The protein below binds the small molecule below.
Small molecule (SMILES): CCN(CC)CCNC(=O)CSc1nc(N)c2c3c(sc2n1)CCCC3

Sequence of chain 6.A:
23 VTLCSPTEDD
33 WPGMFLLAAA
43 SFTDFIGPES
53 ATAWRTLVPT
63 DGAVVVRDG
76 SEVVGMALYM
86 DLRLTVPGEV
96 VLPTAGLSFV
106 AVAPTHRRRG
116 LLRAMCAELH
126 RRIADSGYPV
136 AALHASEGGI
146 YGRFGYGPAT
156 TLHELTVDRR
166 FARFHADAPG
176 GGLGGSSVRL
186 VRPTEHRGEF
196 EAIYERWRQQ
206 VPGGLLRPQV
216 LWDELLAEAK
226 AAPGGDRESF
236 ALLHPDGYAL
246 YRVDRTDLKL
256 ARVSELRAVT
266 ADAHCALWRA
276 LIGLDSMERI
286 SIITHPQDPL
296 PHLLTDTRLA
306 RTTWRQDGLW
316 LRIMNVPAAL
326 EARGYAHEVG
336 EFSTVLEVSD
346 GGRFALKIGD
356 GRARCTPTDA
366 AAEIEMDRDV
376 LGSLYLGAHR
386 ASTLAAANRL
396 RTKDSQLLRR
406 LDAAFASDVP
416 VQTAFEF

Binding-site contacts:
Ligand atom C21 contacts residue TRP56 of chain 6.A at 3.6 Å (hydrophobic).
Ligand atom N08 contacts residue PHE422 of chain 6.A at 3.6 Å.
Ligand atom C22 contacts residue PHE104 of chain 6.A at 3.5 Å (hydrophobic).
Ligand atom C02 contacts residue PHE422 of chain 6.A at 3.9 Å (hydrophobic).
Ligand atom C10 contacts residue PHE422 of chain 6.A at 3.8 Å (hydrophobic).
Ligand atom C21 contacts residue PHE104 of chain 6.A at 3.4 Å (hydrophobic).
Ligand atom N03 contacts residue TRP56 of chain 6.A at 3.7 Å.
Ligand atom C23 contacts residue LEU83 of chain 6.A at 3.8 Å (hydrophobic).
Ligand atom C19 contacts residue TRP56 of chain 6.A at 3.6 Å (hydrophobic).
Ligand atom C02 contacts residue SER103 of chain 6.A at 3.9 Å.
Ligand atom C09 contacts residue GLU421 of chain 6.A at 3.5 Å.
Ligand atom C07 contacts residue GLU421 of chain 6.A at 3.9 Å.
Ligand atom C24 contacts residue VAL60 of chain 6.A at 3.8 Å (hydrophobic).
Ligand atom C02 contacts residue TRP56 of chain 6.A at 3.6 Å (hydrophobic).
Ligand atom N01 contacts residue TRP56 of chain 6.A at 3.6 Å.
Ligand atom C18 contacts residue TRP56 of chain 6.A at 3.6 Å (hydrophobic).
Ligand atom C24 contacts residue LEU83 of chain 6.A at 3.9 Å (hydrophobic).
Ligand atom N17 contacts residue TRP56 of chain 6.A at 3.7 Å.
Ligand atom C25 contacts residue PHE104 of chain 6.A at 3.8 Å (hydrophobic).
Ligand atom C20 contacts residue TRP56 of chain 6.A at 3.5 Å (hydrophobic).
Ligand atom C09 contacts residue PHE422 of chain 6.A at 3.6 Å (hydrophobic).
Ligand atom S26 contacts residue TRP56 of chain 6.A at 3.9 Å.
Ligand atom N01 contacts residue PHE422 of chain 6.A at 2.9 Å (h-bond).
Ligand atom S26 contacts residue ALA53 of chain 6.A at 3.8 Å.
Ligand atom C15 contacts residue ASP46 of chain 6.A at 3.4 Å.
Ligand atom C24 contacts residue TRP56 of chain 6.A at 4.0 Å (hydrophobic).
Ligand atom O16 contacts residue GLU421 of chain 6.A at 3.5 Å.
Ligand atom C13 contacts residue PHE44 of chain 6.A at 3.7 Å (hydrophobic).
Ligand atom C25 contacts residue SER103 of chain 6.A at 3.8 Å.
Ligand atom C20 contacts residue PHE104 of chain 6.A at 3.5 Å (hydrophobic).
Ligand atom S26 contacts residue PHE104 of chain 6.A at 3.8 Å.
Ligand atom N11 contacts residue ASP46 of chain 6.A at 3.7 Å.
Ligand atom N01 contacts residue SER103 of chain 6.A at 2.7 Å (h-bond).
Ligand atom C12 contacts residue ASP46 of chain 6.A at 4.0 Å.
Ligand atom C06 contacts residue GLU421 of chain 6.A at 3.8 Å.
Ligand atom C06 contacts residue TRP56 of chain 6.A at 3.7 Å (hydrophobic).
Ligand atom N03 contacts residue PHE422 of chain 6.A at 4.0 Å.
Ligand atom C04 contacts residue TRP56 of chain 6.A at 3.7 Å (hydrophobic).
Ligand atom C12 contacts residue PHE44 of chain 6.A at 3.6 Å (hydrophobic).
Ligand atom N01 contacts residue MET85 of chain 6.A at 3.7 Å.